Binding-site contacts:
Ligand atom C8 contacts residue ALA87 of chain 1.A at 3.4 Å (hydrophobic).
Ligand atom C8 contacts residue ASP206 of chain 1.A at 3.6 Å.
Ligand atom C8 contacts residue SER205 of chain 1.A at 3.3 Å.
Ligand atom N6 contacts residue PHE161 of chain 1.A at 3.5 Å.
Ligand atom C22 contacts residue PHE115 of chain 1.B at 3.8 Å (hydrophobic).
Ligand atom N6 contacts residue ILE162 of chain 1.A at 2.8 Å (h-bond).
Ligand atom C2 contacts residue GLU160 of chain 1.A at 3.6 Å.
Ligand atom O3' contacts residue GLU183 of chain 1.A at 2.7 Å (salt-bridge).
Ligand atom C5 contacts residue ASP206 of chain 1.A at 3.8 Å.
Ligand atom O3' contacts residue ILE60 of chain 1.A at 3.5 Å.
Ligand atom N3 contacts residue MET182 of chain 1.A at 3.6 Å.
Ligand atom N7 contacts residue GLY88 of chain 1.A at 3.3 Å (h-bond).
Ligand atom N7 contacts residue PHE161 of chain 1.A at 3.7 Å.
Ligand atom C2 contacts residue PHE161 of chain 1.A at 3.7 Å (hydrophobic).
Ligand atom C1' contacts residue PHE216 of chain 1.A at 3.5 Å (hydrophobic).
Ligand atom N3 contacts residue GLU181 of chain 1.A at 3.5 Å.
Ligand atom N1 contacts residue PHE161 of chain 1.A at 3.6 Å.
Ligand atom C2' contacts residue MET182 of chain 1.A at 3.7 Å (hydrophobic).
Ligand atom N7 contacts residue SER205 of chain 1.A at 3.6 Å (h-bond).
Ligand atom O3' contacts residue ALA18 of chain 1.A at 3.5 Å.
Ligand atom N6 contacts residue ALA208 of chain 1.A at 3.8 Å.
Ligand atom C2' contacts residue GLU183 of chain 1.A at 3.6 Å.
Ligand atom N7 contacts residue ALA87 of chain 1.A at 3.5 Å.
Ligand atom C2 contacts residue ILE162 of chain 1.A at 3.8 Å (hydrophobic).
Ligand atom C22 contacts residue ILE60 of chain 1.A at 3.7 Å (hydrophobic).
Ligand atom C3' contacts residue MET182 of chain 1.A at 3.7 Å (hydrophobic).
Ligand atom C4' contacts residue MET19 of chain 1.A at 3.8 Å (hydrophobic).
Ligand atom C5 contacts residue GLY88 of chain 1.A at 3.6 Å.
Ligand atom N1 contacts residue ILE162 of chain 1.A at 3.0 Å (h-bond).
Ligand atom C3' contacts residue GLU183 of chain 1.A at 3.5 Å.
Ligand atom C10 contacts residue VAL86 of chain 1.A at 3.1 Å (hydrophobic).
Ligand atom N7 contacts residue ASP206 of chain 1.A at 2.7 Å (salt-bridge).
Ligand atom C6 contacts residue PHE161 of chain 1.A at 3.4 Å (hydrophobic).
Ligand atom C21 contacts residue PHE216 of chain 1.A at 3.7 Å (hydrophobic).
Ligand atom C9 contacts residue ALA87 of chain 1.A at 3.8 Å (hydrophobic).
Ligand atom C8 contacts residue GLY88 of chain 1.A at 3.6 Å.
Ligand atom C5 contacts residue PHE161 of chain 1.A at 3.4 Å (hydrophobic).
Ligand atom N6 contacts residue ASP206 of chain 1.A at 3.0 Å (salt-bridge).
Ligand atom N1 contacts residue CYS180 of chain 1.A at 3.6 Å.
Ligand atom C6 contacts residue ILE162 of chain 1.A at 3.8 Å (hydrophobic).

Sequence of chain 1.A:
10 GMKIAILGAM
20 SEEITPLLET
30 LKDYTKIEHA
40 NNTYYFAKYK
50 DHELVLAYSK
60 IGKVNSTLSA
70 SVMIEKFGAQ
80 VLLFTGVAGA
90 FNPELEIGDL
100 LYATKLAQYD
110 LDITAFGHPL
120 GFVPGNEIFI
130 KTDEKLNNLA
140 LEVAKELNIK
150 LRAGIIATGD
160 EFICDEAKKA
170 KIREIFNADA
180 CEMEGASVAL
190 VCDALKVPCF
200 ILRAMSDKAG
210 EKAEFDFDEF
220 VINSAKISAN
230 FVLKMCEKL

Sequence of chain 1.B:
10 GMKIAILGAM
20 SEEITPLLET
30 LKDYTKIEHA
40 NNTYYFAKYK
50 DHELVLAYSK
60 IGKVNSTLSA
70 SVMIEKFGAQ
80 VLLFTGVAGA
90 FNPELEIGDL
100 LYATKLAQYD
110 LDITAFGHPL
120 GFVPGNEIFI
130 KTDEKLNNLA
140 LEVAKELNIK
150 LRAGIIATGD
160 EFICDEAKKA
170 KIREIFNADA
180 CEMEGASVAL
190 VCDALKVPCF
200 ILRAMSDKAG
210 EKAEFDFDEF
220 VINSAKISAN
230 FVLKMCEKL

This protein binds this small molecule.
Small molecule (SMILES): CCC[C@H]1CN(Cc2c[nH]c3c(N)ncnc23)C[C@@H]1O